Sequence of chain 1.A:
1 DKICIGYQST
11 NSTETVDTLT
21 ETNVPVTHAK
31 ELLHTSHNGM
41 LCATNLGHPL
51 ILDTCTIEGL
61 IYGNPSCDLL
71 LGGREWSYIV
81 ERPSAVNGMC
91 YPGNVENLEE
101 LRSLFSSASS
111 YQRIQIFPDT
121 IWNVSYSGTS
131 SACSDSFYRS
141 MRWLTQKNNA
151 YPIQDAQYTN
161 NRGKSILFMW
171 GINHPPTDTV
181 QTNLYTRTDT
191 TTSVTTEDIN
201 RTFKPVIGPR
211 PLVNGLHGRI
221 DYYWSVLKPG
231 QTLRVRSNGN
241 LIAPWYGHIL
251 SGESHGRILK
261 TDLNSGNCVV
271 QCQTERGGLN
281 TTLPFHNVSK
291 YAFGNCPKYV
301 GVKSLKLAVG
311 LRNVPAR

The protein below binds the small molecule below.
Small molecule (SMILES): CC(=O)N[C@H]1[C@H](O[C@H]2[C@H](O)[C@@H](NC(C)=O)CO[C@@H]2CO)O[C@H](CO)[C@@H](O)[C@@H]1O

Binding-site contacts:
Ligand atom C2 contacts residue ILE121 of chain 1.A at 3.9 Å (hydrophobic).
Ligand atom C8 contacts residue ALA156 of chain 1.A at 3.6 Å (hydrophobic).
Ligand atom O7 contacts residue ASN123 of chain 1.A at 3.6 Å.
Ligand atom C7 contacts residue GLN154 of chain 1.A at 3.9 Å.
Ligand atom O3 contacts residue ILE121 of chain 1.A at 4.5 Å.
Ligand atom O7 contacts residue ILE121 of chain 1.A at 4.5 Å.
Ligand atom C1 contacts residue ILE121 of chain 1.A at 4.0 Å (hydrophobic).
Ligand atom C2 contacts residue ASN123 of chain 1.A at 2.5 Å.
Ligand atom O7 contacts residue GLN154 of chain 1.A at 3.4 Å.
Ligand atom C7 contacts residue ASN123 of chain 1.A at 3.6 Å.
Ligand atom N2 contacts residue GLN154 of chain 1.A at 4.4 Å.
Ligand atom O3 contacts residue ASP155 of chain 1.A at 4.2 Å.
Ligand atom C7 contacts residue ILE121 of chain 1.A at 3.5 Å (hydrophobic).
Ligand atom C5 contacts residue ASN123 of chain 1.A at 3.7 Å.
Ligand atom C7 contacts residue ASP155 of chain 1.A at 3.8 Å.
Ligand atom O5 contacts residue ASN123 of chain 1.A at 2.4 Å (h-bond).
Ligand atom C3 contacts residue ASN123 of chain 1.A at 3.8 Å.
Ligand atom C8 contacts residue ASP155 of chain 1.A at 2.9 Å.
Ligand atom N2 contacts residue ILE121 of chain 1.A at 2.8 Å (h-bond).
Ligand atom N2 contacts residue ASN123 of chain 1.A at 2.8 Å (h-bond).
Ligand atom C8 contacts residue ILE121 of chain 1.A at 3.7 Å (hydrophobic).
Ligand atom C4 contacts residue ASN123 of chain 1.A at 4.2 Å.
Ligand atom C3 contacts residue ILE121 of chain 1.A at 4.4 Å (hydrophobic).
Ligand atom O7 contacts residue ILE153 of chain 1.A at 3.8 Å.
Ligand atom O7 contacts residue ASP155 of chain 1.A at 3.1 Å (salt-bridge).
Ligand atom C1 contacts residue ASN123 of chain 1.A at 1.4 Å.